Binding-site contacts:
Ligand atom C12 contacts residue TYR62 of chain 1.C at 3.2 Å (hydrophobic).
Ligand atom C27 contacts residue TYR82 of chain 1.B at 3.6 Å (hydrophobic).
Ligand atom C18 contacts residue GLU26 of chain 1.C at 3.8 Å.
Ligand atom C08 contacts residue TRP90 of chain 1.C at 3.8 Å (hydrophobic).
Ligand atom C18 contacts residue SER52 of chain 1.B at 3.2 Å.
Ligand atom C27 contacts residue TYR62 of chain 1.C at 3.1 Å (hydrophobic).
Ligand atom C22 contacts residue LEU23 of chain 1.C at 4.0 Å (hydrophobic).
Ligand atom C06 contacts residue TYR82 of chain 1.B at 3.4 Å (hydrophobic).
Ligand atom C12 contacts residue ILE28 of chain 1.C at 4.0 Å (hydrophobic).
Ligand atom C20 contacts residue PHE49 of chain 1.B at 3.9 Å (hydrophobic).
Ligand atom C10 contacts residue TRP90 of chain 1.C at 3.4 Å (hydrophobic).
Ligand atom C19 contacts residue SER52 of chain 1.B at 3.3 Å.
Ligand atom C02 contacts residue VAL92 of chain 1.C at 3.6 Å (hydrophobic).
Ligand atom C02 contacts residue TYR62 of chain 1.C at 3.8 Å (hydrophobic).
Ligand atom CL21 contacts residue ARG22 of chain 1.C at 3.8 Å.
Ligand atom C03 contacts residue TYR62 of chain 1.C at 3.9 Å (hydrophobic).
Ligand atom CL21 contacts residue PHE49 of chain 1.B at 3.6 Å.
Ligand atom C23 contacts residue LEU48 of chain 1.B at 3.8 Å (hydrophobic).
Ligand atom C20 contacts residue GLU26 of chain 1.C at 3.9 Å.
Ligand atom C11 contacts residue HIS60 of chain 1.C at 3.4 Å.
Ligand atom C08 contacts residue TYR82 of chain 1.B at 4.0 Å (hydrophobic).
Ligand atom N13 contacts residue ILE28 of chain 1.C at 3.6 Å.
Ligand atom C11 contacts residue TYR62 of chain 1.C at 3.0 Å (hydrophobic).
Ligand atom N01 contacts residue VAL92 of chain 1.C at 3.0 Å.
Ligand atom C28 contacts residue TYR62 of chain 1.C at 3.3 Å (hydrophobic).
Ligand atom C10 contacts residue TYR62 of chain 1.C at 3.0 Å (hydrophobic).
Ligand atom O25 contacts residue LEU48 of chain 1.B at 3.4 Å.
Ligand atom C08 contacts residue TYR62 of chain 1.C at 3.5 Å (hydrophobic).
Ligand atom N01 contacts residue TYR62 of chain 1.C at 3.7 Å.
Ligand atom C07 contacts residue TYR62 of chain 1.C at 3.5 Å (hydrophobic).
Ligand atom C04 contacts residue THR79 of chain 1.B at 3.7 Å.
Ligand atom C22 contacts residue LEU48 of chain 1.B at 3.6 Å (hydrophobic).
Ligand atom C05 contacts residue THR79 of chain 1.B at 3.9 Å.
Ligand atom C26 contacts residue TYR62 of chain 1.C at 3.2 Å (hydrophobic).
Ligand atom C04 contacts residue ILE44 of chain 1.B at 3.6 Å (hydrophobic).
Ligand atom C17 contacts residue GLU26 of chain 1.C at 4.0 Å.
Ligand atom C05 contacts residue TYR82 of chain 1.B at 3.9 Å (hydrophobic).
Ligand atom C14 contacts residue ILE28 of chain 1.C at 4.0 Å (hydrophobic).
Ligand atom N09 contacts residue TYR62 of chain 1.C at 2.6 Å (h-bond).
Ligand atom C19 contacts residue GLU26 of chain 1.C at 3.7 Å.

Sequence of chain 1.B:
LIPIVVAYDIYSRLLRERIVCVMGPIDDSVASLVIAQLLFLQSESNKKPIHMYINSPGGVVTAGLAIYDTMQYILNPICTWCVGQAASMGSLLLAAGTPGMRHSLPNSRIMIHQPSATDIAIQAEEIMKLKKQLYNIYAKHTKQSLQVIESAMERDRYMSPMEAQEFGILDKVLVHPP

A small-molecule ligand and the protein it binds are described below.
Small molecule (SMILES): N#Cc1cccc(CN2CCc3ncn(Cc4ccc(Cl)cc4)c(=O)c3C2)c1

Sequence of chain 1.C:
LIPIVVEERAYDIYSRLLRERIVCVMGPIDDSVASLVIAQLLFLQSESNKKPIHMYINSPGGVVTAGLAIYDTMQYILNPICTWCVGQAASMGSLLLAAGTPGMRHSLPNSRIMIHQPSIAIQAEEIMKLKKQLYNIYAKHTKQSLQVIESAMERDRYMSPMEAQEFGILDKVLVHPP